Sequence of chain 1.G:
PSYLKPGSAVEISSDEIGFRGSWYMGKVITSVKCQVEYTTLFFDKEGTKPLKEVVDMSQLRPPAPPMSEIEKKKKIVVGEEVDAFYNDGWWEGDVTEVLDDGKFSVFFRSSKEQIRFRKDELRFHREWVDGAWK

Binding-site contacts:
Ligand atom CB contacts residue GLY28 of chain 1.G at 3.6 Å.
Ligand atom C contacts residue ASN105 of chain 1.G at 3.4 Å.
Ligand atom NZ contacts residue GLU71 of chain 1.G at 2.7 Å (salt-bridge).
Ligand atom CB contacts residue ASP106 of chain 1.G at 3.2 Å.
Ligand atom O contacts residue SER129 of chain 1.G at 3.4 Å.
Ligand atom NE contacts residue ASP106 of chain 1.G at 2.5 Å (salt-bridge).
Ligand atom NZ contacts residue GLU131 of chain 1.G at 3.4 Å (salt-bridge).
Ligand atom CE contacts residue GLU71 of chain 1.G at 3.2 Å.
Ligand atom OG1 contacts residue ILE27 of chain 1.G at 3.6 Å.
Ligand atom C contacts residue LYS63 of chain 1.G at 3.6 Å.
Ligand atom O contacts residue GLY28 of chain 1.G at 3.1 Å.
Ligand atom CG contacts residue LEU59 of chain 1.G at 3.5 Å (hydrophobic).
Ligand atom NH1 contacts residue ILE27 of chain 1.G at 3.0 Å (h-bond).
Ligand atom O contacts residue ASN105 of chain 1.G at 2.7 Å (h-bond).
Ligand atom CA contacts residue PHE60 of chain 1.G at 3.5 Å (hydrophobic).
Ligand atom CH1 contacts residue TYR104 of chain 1.G at 3.1 Å (hydrophobic).
Ligand atom CA contacts residue LYS63 of chain 1.G at 2.9 Å.
Ligand atom CG contacts residue ASP106 of chain 1.G at 3.4 Å.
Ligand atom CD contacts residue ASP106 of chain 1.G at 3.5 Å.
Ligand atom O contacts residue LEU59 of chain 1.G at 3.4 Å.
Ligand atom CZ contacts residue GLU26 of chain 1.G at 3.0 Å.
Ligand atom N contacts residue GLY28 of chain 1.G at 2.9 Å (h-bond).
Ligand atom CZ contacts residue PHE29 of chain 1.G at 3.4 Å (hydrophobic).
Ligand atom NH2 contacts residue ASN105 of chain 1.G at 3.2 Å (h-bond).
Ligand atom O contacts residue PHE60 of chain 1.G at 2.8 Å (h-bond).
Ligand atom CH2 contacts residue PHE126 of chain 1.G at 3.3 Å (hydrophobic).
Ligand atom CB contacts residue PHE29 of chain 1.G at 3.6 Å (hydrophobic).
Ligand atom CG contacts residue GLY28 of chain 1.G at 3.6 Å.
Ligand atom O contacts residue PHE29 of chain 1.G at 3.3 Å.
Ligand atom CG2 contacts residue PHE60 of chain 1.G at 3.1 Å (hydrophobic).
Ligand atom CZ contacts residue ASP106 of chain 1.G at 3.4 Å.
Ligand atom NH1 contacts residue PHE29 of chain 1.G at 3.4 Å.
Ligand atom CB contacts residue PHE60 of chain 1.G at 3.3 Å (hydrophobic).
Ligand atom NH1 contacts residue GLU26 of chain 1.G at 2.5 Å (salt-bridge).
Ligand atom NH2 contacts residue GLU26 of chain 1.G at 2.8 Å (salt-bridge).
Ligand atom NH2 contacts residue PHE29 of chain 1.G at 3.6 Å.
Ligand atom CD contacts residue GLU71 of chain 1.G at 3.5 Å.
Ligand atom O contacts residue LYS63 of chain 1.G at 3.4 Å (salt-bridge).
Ligand atom NH1 contacts residue ASP106 of chain 1.G at 3.4 Å (salt-bridge).
Ligand atom CD contacts residue GLU131 of chain 1.G at 3.5 Å.

The protein below binds the small molecule below.
Small molecule (SMILES): C[C@H](N)C(=O)N[C@@H](CCCN=C(N)N)C(=O)N[C@H](C(=O)N[C@@H](CCCCN)C(=O)N[C@@H](CCC(N)=O)C(=O)N[C@H](C(=O)N[C@@H](C)C(=O)N[C@@H](CCCN=C(N)N)C(=O)N[C@@H](CCCCN(C)C)C(=O)N[C@@H](CO)C(=O)N[C@H](C=O)[C@@H](C)O)[C@@H](C)O)[C@@H](C)O